Binding-site contacts:
Ligand atom N2 contacts residue ASN236 of chain 1.L at 2.9 Å (h-bond).
Ligand atom C3 contacts residue ASN236 of chain 1.L at 3.8 Å.
Ligand atom O7 contacts residue ASN236 of chain 1.L at 4.3 Å.
Ligand atom C8 contacts residue ASN236 of chain 1.L at 3.7 Å.
Ligand atom C1 contacts residue ASN236 of chain 1.L at 1.4 Å.
Ligand atom C6 contacts residue ASN236 of chain 1.L at 4.4 Å.
Ligand atom C7 contacts residue ASN236 of chain 1.L at 3.4 Å.
Ligand atom C2 contacts residue ASN236 of chain 1.L at 2.6 Å.
Ligand atom C5 contacts residue ASN236 of chain 1.L at 3.5 Å.
Ligand atom C8 contacts residue TYR18 of chain 1.L at 3.9 Å (hydrophobic).
Ligand atom O5 contacts residue ASN236 of chain 1.L at 2.5 Å (h-bond).
Ligand atom C4 contacts residue ASN236 of chain 1.L at 4.3 Å.

A small-molecule ligand and the protein it binds are described below.
Small molecule (SMILES): CC(=O)N[C@@H]1[C@@H](O)[C@H](O)[C@@H](CO)O[C@H]1O

Sequence of chain 1.L:
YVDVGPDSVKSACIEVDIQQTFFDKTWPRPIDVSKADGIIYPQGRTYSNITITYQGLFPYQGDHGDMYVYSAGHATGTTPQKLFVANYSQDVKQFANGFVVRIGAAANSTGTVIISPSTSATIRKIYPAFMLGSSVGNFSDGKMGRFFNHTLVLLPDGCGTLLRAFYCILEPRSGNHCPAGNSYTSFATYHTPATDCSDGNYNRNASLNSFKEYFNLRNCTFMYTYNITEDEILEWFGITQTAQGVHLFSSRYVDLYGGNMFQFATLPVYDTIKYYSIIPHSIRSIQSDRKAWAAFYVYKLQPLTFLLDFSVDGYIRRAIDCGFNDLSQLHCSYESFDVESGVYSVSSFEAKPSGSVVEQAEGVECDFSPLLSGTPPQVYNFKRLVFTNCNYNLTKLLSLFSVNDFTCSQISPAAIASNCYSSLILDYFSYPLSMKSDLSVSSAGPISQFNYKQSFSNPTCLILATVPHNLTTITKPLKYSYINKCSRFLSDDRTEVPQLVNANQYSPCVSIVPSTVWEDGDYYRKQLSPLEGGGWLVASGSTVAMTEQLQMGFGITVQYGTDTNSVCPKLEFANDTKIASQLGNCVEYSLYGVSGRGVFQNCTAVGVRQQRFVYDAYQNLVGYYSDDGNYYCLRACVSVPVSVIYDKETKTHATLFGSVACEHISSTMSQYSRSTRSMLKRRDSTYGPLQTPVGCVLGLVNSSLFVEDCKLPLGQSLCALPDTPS